Sequence of chain 32.D:
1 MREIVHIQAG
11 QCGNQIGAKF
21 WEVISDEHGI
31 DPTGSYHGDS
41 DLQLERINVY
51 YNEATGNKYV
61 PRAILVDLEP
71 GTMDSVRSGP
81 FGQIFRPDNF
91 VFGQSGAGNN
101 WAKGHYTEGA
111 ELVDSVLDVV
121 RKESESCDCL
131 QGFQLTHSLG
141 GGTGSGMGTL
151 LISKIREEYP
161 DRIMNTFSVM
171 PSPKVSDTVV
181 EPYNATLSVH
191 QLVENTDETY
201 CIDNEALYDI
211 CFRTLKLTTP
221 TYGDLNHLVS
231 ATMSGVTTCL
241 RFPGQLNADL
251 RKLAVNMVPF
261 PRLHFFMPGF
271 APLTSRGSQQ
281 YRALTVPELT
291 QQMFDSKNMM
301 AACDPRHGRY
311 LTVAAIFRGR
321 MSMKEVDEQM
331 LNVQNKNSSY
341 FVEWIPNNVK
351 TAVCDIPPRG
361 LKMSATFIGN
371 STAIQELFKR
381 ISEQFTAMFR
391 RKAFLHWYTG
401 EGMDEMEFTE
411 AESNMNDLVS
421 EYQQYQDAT

This protein binds this small molecule.
Small molecule (SMILES): CC(=O)O[C@H]1C(=O)[C@@]2(C)[C@H]([C@H](OC(=O)c3ccccc3)[C@]3(O)C[C@H](OC(=O)[C@H](O)[C@@H](NC(=O)c4ccccc4)c4ccccc4)C(C)=C1C3(C)C)[C@]1(OC(C)=O)CO[C@@H]1C[C@@H]2O

Binding-site contacts:
Ligand atom O13 contacts residue PRO358 of chain 32.D at 3.2 Å.
Ligand atom C15 contacts residue PRO272 of chain 32.D at 3.3 Å (hydrophobic).
Ligand atom C04 contacts residue HIS227 of chain 32.D at 3.5 Å.
Ligand atom C08 contacts residue HIS227 of chain 32.D at 3.1 Å.
Ligand atom C09 contacts residue HIS227 of chain 32.D at 3.6 Å.
Ligand atom C28 contacts residue PRO358 of chain 32.D at 3.7 Å (hydrophobic).
Ligand atom C19 contacts residue THR274 of chain 32.D at 3.2 Å.
Ligand atom C44 contacts residue LEU361 of chain 32.D at 3.1 Å (hydrophobic).
Ligand atom C33 contacts residue GLU22 of chain 32.D at 3.7 Å.
Ligand atom O05 contacts residue LEU361 of chain 32.D at 3.2 Å.
Ligand atom C07 contacts residue ASP224 of chain 32.D at 3.6 Å.
Ligand atom C15 contacts residue LEU273 of chain 32.D at 3.7 Å (hydrophobic).
Ligand atom C05 contacts residue HIS227 of chain 32.D at 2.9 Å.
Ligand atom C31 contacts residue HIS227 of chain 32.D at 3.6 Å.
Ligand atom C47 contacts residue ARG276 of chain 32.D at 3.5 Å.
Ligand atom C36 contacts residue HIS227 of chain 32.D at 3.4 Å.
Ligand atom O06 contacts residue THR274 of chain 32.D at 2.9 Å (h-bond).
Ligand atom C42 contacts residue GLU27 of chain 32.D at 3.4 Å.
Ligand atom O14 contacts residue HIS227 of chain 32.D at 2.3 Å (h-bond).
Ligand atom C40 contacts residue VAL23 of chain 32.D at 3.7 Å (hydrophobic).
Ligand atom C39 contacts residue ALA231 of chain 32.D at 3.7 Å (hydrophobic).
Ligand atom C14 contacts residue LEU215 of chain 32.D at 3.3 Å (hydrophobic).
Ligand atom C14 contacts residue THR274 of chain 32.D at 3.6 Å.
Ligand atom C41 contacts residue GLU27 of chain 32.D at 3.3 Å.
Ligand atom C30 contacts residue HIS227 of chain 32.D at 3.2 Å.
Ligand atom O06 contacts residue PRO272 of chain 32.D at 3.7 Å.
Ligand atom C06 contacts residue HIS227 of chain 32.D at 2.2 Å.
Ligand atom C41 contacts residue VAL23 of chain 32.D at 2.8 Å (hydrophobic).
Ligand atom C07 contacts residue HIS227 of chain 32.D at 2.4 Å.
Ligand atom O06 contacts residue LEU215 of chain 32.D at 3.5 Å.
Ligand atom O07 contacts residue THR274 of chain 32.D at 3.7 Å.
Ligand atom C16 contacts residue PRO272 of chain 32.D at 3.8 Å (hydrophobic).
Ligand atom C16 contacts residue THR274 of chain 32.D at 3.6 Å.
Ligand atom O13 contacts residue ARG359 of chain 32.D at 3.3 Å (salt-bridge).
Ligand atom C15 contacts residue THR274 of chain 32.D at 3.8 Å.
Ligand atom O01 contacts residue ARG276 of chain 32.D at 3.7 Å.
Ligand atom C42 contacts residue VAL23 of chain 32.D at 3.2 Å (hydrophobic).
Ligand atom O06 contacts residue LEU273 of chain 32.D at 3.0 Å.
Ligand atom O12 contacts residue GLY360 of chain 32.D at 3.8 Å.
Ligand atom O10 contacts residue GLY360 of chain 32.D at 3.8 Å.